Sequence of chain 1.B:
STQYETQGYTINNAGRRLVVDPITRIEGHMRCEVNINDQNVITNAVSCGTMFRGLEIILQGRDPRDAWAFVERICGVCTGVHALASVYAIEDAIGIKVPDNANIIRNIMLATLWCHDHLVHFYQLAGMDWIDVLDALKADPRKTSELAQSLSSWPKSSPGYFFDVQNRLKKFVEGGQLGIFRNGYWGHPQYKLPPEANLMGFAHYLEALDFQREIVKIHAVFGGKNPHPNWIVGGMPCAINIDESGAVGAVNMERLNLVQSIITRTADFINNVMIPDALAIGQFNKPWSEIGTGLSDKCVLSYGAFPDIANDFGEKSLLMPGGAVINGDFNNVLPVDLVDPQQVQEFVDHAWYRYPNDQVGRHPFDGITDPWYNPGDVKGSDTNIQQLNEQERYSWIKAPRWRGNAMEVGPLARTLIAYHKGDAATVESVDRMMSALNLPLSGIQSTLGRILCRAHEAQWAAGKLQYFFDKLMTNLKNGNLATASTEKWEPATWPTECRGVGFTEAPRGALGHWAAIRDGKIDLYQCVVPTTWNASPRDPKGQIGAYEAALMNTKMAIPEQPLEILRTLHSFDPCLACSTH

Binding-site contacts:
Ligand atom N3 contacts residue ALA507 of chain 1.B at 3.2 Å.
Ligand atom C2 contacts residue CYS576 of chain 1.B at 3.6 Å (hydrophobic).
Ligand atom O4 contacts residue ARG509 of chain 1.B at 2.9 Å (salt-bridge).
Ligand atom NI contacts residue CYS76 of chain 1.B at 2.3 Å.
Ligand atom NI contacts residue CYS576 of chain 1.B at 2.2 Å.
Ligand atom N2 contacts residue ARG509 of chain 1.B at 3.7 Å.
Ligand atom C3 contacts residue ALA507 of chain 1.B at 3.7 Å (hydrophobic).
Ligand atom C2 contacts residue THR532 of chain 1.B at 3.8 Å.
Ligand atom FE contacts residue CYS579 of chain 1.B at 2.2 Å.
Ligand atom C1 contacts residue CYS579 of chain 1.B at 3.1 Å (hydrophobic).
Ligand atom O1 contacts residue PRO531 of chain 1.B at 3.5 Å.
Ligand atom N3 contacts residue CYS79 of chain 1.B at 3.5 Å.
Ligand atom C1 contacts residue CYS79 of chain 1.B at 3.1 Å (hydrophobic).
Ligand atom O4 contacts residue CYS79 of chain 1.B at 2.7 Å (h-bond).
Ligand atom O1 contacts residue LEU512 of chain 1.B at 3.6 Å.
Ligand atom NI contacts residue CYS579 of chain 1.B at 2.5 Å.
Ligand atom O1 contacts residue HIS83 of chain 1.B at 3.4 Å (h-bond).
Ligand atom FE contacts residue CYS79 of chain 1.B at 2.3 Å.
Ligand atom O1 contacts residue VAL82 of chain 1.B at 3.5 Å.
Ligand atom N2 contacts residue VAL530 of chain 1.B at 3.8 Å.
Ligand atom C2 contacts residue VAL530 of chain 1.B at 3.7 Å (hydrophobic).
Ligand atom C1 contacts residue ALA507 of chain 1.B at 3.8 Å (hydrophobic).
Ligand atom O1 contacts residue VAL530 of chain 1.B at 3.4 Å.
Ligand atom N3 contacts residue ARG509 of chain 1.B at 3.0 Å (salt-bridge).
Ligand atom C2 contacts residue CYS579 of chain 1.B at 3.0 Å (hydrophobic).
Ligand atom N2 contacts residue PRO531 of chain 1.B at 3.5 Å.
Ligand atom C1 contacts residue VAL530 of chain 1.B at 3.6 Å (hydrophobic).
Ligand atom NI contacts residue CYS79 of chain 1.B at 2.6 Å.
Ligand atom O1 contacts residue ALA507 of chain 1.B at 3.5 Å.
Ligand atom C3 contacts residue CYS79 of chain 1.B at 3.1 Å (hydrophobic).
Ligand atom N2 contacts residue CYS579 of chain 1.B at 3.5 Å.
Ligand atom C2 contacts residue ARG509 of chain 1.B at 3.6 Å.
Ligand atom O4 contacts residue CYS576 of chain 1.B at 2.9 Å.
Ligand atom C3 contacts residue ARG509 of chain 1.B at 3.5 Å.
Ligand atom C1 contacts residue PRO531 of chain 1.B at 3.8 Å (hydrophobic).
Ligand atom N2 contacts residue THR532 of chain 1.B at 2.9 Å (h-bond).
Ligand atom O4 contacts residue CYS579 of chain 1.B at 3.1 Å (h-bond).
Ligand atom N2 contacts residue CYS576 of chain 1.B at 3.8 Å.
Ligand atom N3 contacts residue PRO508 of chain 1.B at 3.4 Å (h-bond).
Ligand atom C1 contacts residue HIS83 of chain 1.B at 3.6 Å.

This protein binds this small molecule.
Small molecule (SMILES): N#C[Fe](C#N)(C#[O+])O[Ni]